This small molecule binds to this protein.
Small molecule (SMILES): CC[C@H](C)[C@H](N)C(=O)N[C@@H](CCSC)C(=O)N[C@@H](CC(=O)O)C(=O)N[C@@H](CCC(N)=O)C(=O)N[C@H](C(=O)N1CCC[C@H]1C(=O)N[C@@H](Cc1ccccc1)C(=O)N[C@@H](CO)C(=O)N[C@H](C(=O)O)C(C)C)C(C)C

Binding-site contacts:
Ligand atom CD contacts residue HIS70 of chain 1.A at 3.5 Å.
Ligand atom OD1 contacts residue LEU156 of chain 1.A at 3.4 Å.
Ligand atom CA contacts residue ASP77 of chain 1.A at 3.4 Å.
Ligand atom CG2 contacts residue ASP77 of chain 1.A at 3.5 Å.
Ligand atom N contacts residue TYR7 of chain 1.A at 3.0 Å (h-bond).
Ligand atom CB contacts residue TYR99 of chain 1.A at 3.5 Å (hydrophobic).
Ligand atom CB contacts residue TYR99 of chain 1.A at 3.5 Å (hydrophobic).
Ligand atom N contacts residue TYR99 of chain 1.A at 3.0 Å (h-bond).
Ligand atom OD2 contacts residue TYR159 of chain 1.A at 3.5 Å.
Ligand atom CB contacts residue ARG97 of chain 1.A at 3.5 Å.
Ligand atom CG contacts residue TYR99 of chain 1.A at 3.5 Å (hydrophobic).
Ligand atom CD1 contacts residue TRP167 of chain 1.A at 3.4 Å (hydrophobic).
Ligand atom O contacts residue TRP147 of chain 1.A at 3.5 Å.
Ligand atom O contacts residue TYR159 of chain 1.A at 2.6 Å (h-bond).
Ligand atom O contacts residue THR73 of chain 1.A at 3.4 Å (h-bond).
Ligand atom CE contacts residue LYS66 of chain 1.A at 3.5 Å.
Ligand atom O contacts residue THR143 of chain 1.A at 2.8 Å (h-bond).
Ligand atom CG contacts residue TYR159 of chain 1.A at 3.4 Å (hydrophobic).
Ligand atom O contacts residue LYS66 of chain 1.A at 2.7 Å (salt-bridge).
Ligand atom N contacts residue TYR7 of chain 1.A at 3.5 Å (h-bond).
Ligand atom CG1 contacts residue TRP167 of chain 1.A at 3.5 Å (hydrophobic).
Ligand atom CG1 contacts residue TYR116 of chain 1.A at 3.5 Å (hydrophobic).
Ligand atom CG2 contacts residue TYR59 of chain 1.A at 3.5 Å (hydrophobic).
Ligand atom CA contacts residue TYR7 of chain 1.A at 3.2 Å (hydrophobic).
Ligand atom N contacts residue TYR171 of chain 1.A at 2.7 Å (h-bond).
Ligand atom C contacts residue TYR7 of chain 1.A at 3.2 Å (hydrophobic).
Ligand atom O contacts residue LYS66 of chain 1.A at 3.3 Å.
Ligand atom OD1 contacts residue TYR159 of chain 1.A at 3.5 Å.
Ligand atom CG2 contacts residue THR73 of chain 1.A at 3.5 Å.
Ligand atom N contacts residue ASP77 of chain 1.A at 2.8 Å (salt-bridge).
Ligand atom OXT contacts residue TYR84 of chain 1.A at 3.5 Å (h-bond).
Ligand atom OXT contacts residue GOL1 of chain 1.S at 2.5 Å (h-bond).
Ligand atom N contacts residue GLU63 of chain 1.A at 3.0 Å (salt-bridge).
Ligand atom CD1 contacts residue TRP147 of chain 1.A at 3.5 Å (hydrophobic).
Ligand atom C contacts residue TYR84 of chain 1.A at 3.5 Å (hydrophobic).
Ligand atom CG contacts residue TYR7 of chain 1.A at 3.5 Å (hydrophobic).
Ligand atom CA contacts residue GLU63 of chain 1.A at 3.4 Å.
Ligand atom O contacts residue HIS70 of chain 1.A at 3.5 Å.
Ligand atom O contacts residue TRP147 of chain 1.A at 2.8 Å (h-bond).
Ligand atom O contacts residue TYR84 of chain 1.A at 2.7 Å (h-bond).

Sequence of chain 1.A:
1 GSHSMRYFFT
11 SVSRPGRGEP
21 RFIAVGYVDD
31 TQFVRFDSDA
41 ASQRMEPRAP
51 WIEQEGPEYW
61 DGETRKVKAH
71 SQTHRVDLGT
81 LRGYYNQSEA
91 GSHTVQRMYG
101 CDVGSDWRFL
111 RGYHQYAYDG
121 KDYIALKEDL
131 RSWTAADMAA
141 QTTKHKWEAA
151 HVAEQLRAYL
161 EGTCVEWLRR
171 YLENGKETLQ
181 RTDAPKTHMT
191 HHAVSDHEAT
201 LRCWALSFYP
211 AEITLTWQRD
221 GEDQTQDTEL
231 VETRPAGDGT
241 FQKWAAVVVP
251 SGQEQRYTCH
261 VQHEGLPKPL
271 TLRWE